A small-molecule ligand and the protein it binds are described below.
Small molecule (SMILES): N[C@H](CCC(=O)O)C(=O)O

Binding-site contacts:
Ligand atom CA contacts residue THR96 of chain 1.B at 3.9 Å.
Ligand atom CB contacts residue SER32 of chain 1.B at 4.2 Å.
Ligand atom OE2 contacts residue SER32 of chain 1.B at 2.6 Å (h-bond).
Ligand atom OE2 contacts residue PRO62 of chain 1.B at 3.4 Å.
Ligand atom OE2 contacts residue TYR63 of chain 1.B at 2.7 Å (h-bond).
Ligand atom OXT contacts residue CYS205 of chain 1.B at 3.9 Å.
Ligand atom OE2 contacts residue CYS61 of chain 1.B at 4.2 Å.
Ligand atom O contacts residue THR206 of chain 1.B at 2.8 Å (h-bond).
Ligand atom O contacts residue CYS205 of chain 1.B at 3.5 Å.
Ligand atom CD contacts residue SER32 of chain 1.B at 3.3 Å.
Ligand atom CA contacts residue THR206 of chain 1.B at 4.0 Å.
Ligand atom OXT contacts residue THR138 of chain 1.B at 3.7 Å.
Ligand atom CB contacts residue CYS205 of chain 1.B at 3.7 Å (hydrophobic).
Ligand atom OXT contacts residue THR96 of chain 1.B at 2.6 Å (h-bond).
Ligand atom OXT contacts residue ASN95 of chain 1.B at 3.8 Å.
Ligand atom CG contacts residue SER32 of chain 1.B at 3.3 Å.
Ligand atom CG contacts residue HIS207 of chain 1.B at 3.3 Å.
Ligand atom CD contacts residue PRO62 of chain 1.B at 3.8 Å (hydrophobic).
Ligand atom CD contacts residue GLY64 of chain 1.B at 4.0 Å.
Ligand atom C contacts residue CYS94 of chain 1.B at 3.9 Å (hydrophobic).
Ligand atom C contacts residue THR96 of chain 1.B at 3.6 Å.
Ligand atom OXT contacts residue THR141 of chain 1.B at 4.0 Å.
Ligand atom C contacts residue CYS205 of chain 1.B at 3.7 Å (hydrophobic).
Ligand atom OE1 contacts residue GLY64 of chain 1.B at 3.3 Å (h-bond).
Ligand atom OE2 contacts residue GLY64 of chain 1.B at 4.0 Å.
Ligand atom CB contacts residue THR206 of chain 1.B at 4.2 Å.
Ligand atom N contacts residue ASP31 of chain 1.B at 3.0 Å (salt-bridge).
Ligand atom N contacts residue SER32 of chain 1.B at 3.3 Å (h-bond).
Ligand atom OE1 contacts residue THR138 of chain 1.B at 4.0 Å.
Ligand atom C contacts residue THR206 of chain 1.B at 3.9 Å.
Ligand atom N contacts residue CYS94 of chain 1.B at 3.5 Å (h-bond).
Ligand atom CD contacts residue TYR63 of chain 1.B at 3.5 Å (hydrophobic).
Ligand atom CA contacts residue CYS94 of chain 1.B at 3.6 Å (hydrophobic).
Ligand atom O contacts residue ASN95 of chain 1.B at 3.0 Å (h-bond).
Ligand atom CB contacts residue HIS207 of chain 1.B at 3.6 Å.
Ligand atom CA contacts residue SER32 of chain 1.B at 3.9 Å.
Ligand atom N contacts residue THR206 of chain 1.B at 3.1 Å (h-bond).
Ligand atom OE1 contacts residue TYR63 of chain 1.B at 3.3 Å (h-bond).
Ligand atom C contacts residue ASN95 of chain 1.B at 3.8 Å.
Ligand atom OE1 contacts residue PRO62 of chain 1.B at 3.3 Å.

Sequence of chain 1.B:
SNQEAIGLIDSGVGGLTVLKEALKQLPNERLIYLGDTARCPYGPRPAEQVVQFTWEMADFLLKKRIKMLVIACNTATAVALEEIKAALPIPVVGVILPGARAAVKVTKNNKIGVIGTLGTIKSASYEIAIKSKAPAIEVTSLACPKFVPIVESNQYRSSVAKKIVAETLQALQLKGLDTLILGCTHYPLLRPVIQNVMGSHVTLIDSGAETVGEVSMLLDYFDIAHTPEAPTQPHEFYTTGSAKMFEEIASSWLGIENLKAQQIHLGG